Binding-site contacts:
Ligand atom CB contacts residue ALA2 of chain 50.E at 3.5 Å (hydrophobic).
Ligand atom OG contacts residue GLN3 of chain 50.E at 3.3 Å (h-bond).
Ligand atom CB contacts residue GLN3 of chain 50.E at 3.6 Å.
Ligand atom C contacts residue GLN3 of chain 50.E at 3.8 Å.
Ligand atom CA contacts residue ALA2 of chain 50.E at 3.4 Å (hydrophobic).
Ligand atom C contacts residue VAL4 of chain 50.E at 3.5 Å (hydrophobic).
Ligand atom CA contacts residue VAL4 of chain 50.E at 3.5 Å (hydrophobic).
Ligand atom CB contacts residue VAL4 of chain 50.E at 4.2 Å (hydrophobic).
Ligand atom CB contacts residue VAL4 of chain 50.E at 4.0 Å (hydrophobic).
Ligand atom CA contacts residue GLN3 of chain 50.E at 4.3 Å.
Ligand atom CB contacts residue GLN3 of chain 50.E at 4.1 Å.
Ligand atom CA contacts residue VAL4 of chain 50.E at 4.0 Å (hydrophobic).
Ligand atom N contacts residue ALA2 of chain 50.E at 4.3 Å.
Ligand atom O contacts residue GLN3 of chain 50.E at 3.0 Å (h-bond).
Ligand atom CG2 contacts residue GLN3 of chain 50.E at 3.9 Å.
Ligand atom N contacts residue GLN3 of chain 50.E at 4.5 Å.
Ligand atom OE2 contacts residue VAL4 of chain 50.E at 3.6 Å.
Ligand atom O contacts residue VAL4 of chain 50.E at 4.2 Å.
Ligand atom CG2 contacts residue ALA2 of chain 50.E at 4.3 Å (hydrophobic).
Ligand atom CD contacts residue VAL4 of chain 50.E at 3.8 Å (hydrophobic).
Ligand atom N contacts residue VAL4 of chain 50.E at 4.1 Å.
Ligand atom OE1 contacts residue VAL4 of chain 50.E at 3.3 Å (h-bond).
Ligand atom CG2 contacts residue VAL4 of chain 50.E at 3.4 Å (hydrophobic).
Ligand atom C contacts residue ALA2 of chain 50.E at 4.2 Å (hydrophobic).
Ligand atom CA contacts residue ALA2 of chain 50.E at 3.8 Å (hydrophobic).
Ligand atom O contacts residue VAL4 of chain 50.E at 4.4 Å.
Ligand atom CB contacts residue ALA2 of chain 50.E at 4.0 Å (hydrophobic).
Ligand atom CG2 contacts residue SER5 of chain 50.E at 3.2 Å.
Ligand atom C contacts residue VAL4 of chain 50.E at 4.5 Å (hydrophobic).
Ligand atom N contacts residue VAL4 of chain 50.E at 3.0 Å (h-bond).
Ligand atom CG1 contacts residue GLN3 of chain 50.E at 3.0 Å.
Ligand atom C contacts residue ALA2 of chain 50.E at 3.6 Å (hydrophobic).
Ligand atom C contacts residue VAL4 of chain 50.E at 4.4 Å (hydrophobic).
Ligand atom N contacts residue ALA2 of chain 50.E at 2.8 Å (h-bond).

The protein below binds the small molecule below.
Small molecule (SMILES): CC[C@H](C)[C@H](N)C(=O)N[C@@H](CO)C(=O)N[C@@H](CCC(=O)O)C(=O)N[C@H](C=O)C(C)C

Sequence of chain 50.E:
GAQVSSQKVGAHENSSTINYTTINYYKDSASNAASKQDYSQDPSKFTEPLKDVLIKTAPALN